A protein and the small-molecule ligand that binds it are described below.
Small molecule (SMILES): CC[C@@H](CS(=O)(=O)C(C)(C)C)N1C(=O)[C@H](CC(=O)O)O[C@H](c2cccc(Cl)c2)[C@H]1c1ccc(Cl)cc1

Binding-site contacts:
Ligand atom CL2 contacts residue LEU38 of chain 1.B at 4.1 Å.
Ligand atom C19 contacts residue TYR51 of chain 1.B at 4.2 Å (hydrophobic).
Ligand atom C21 contacts residue MET46 of chain 1.B at 3.8 Å (hydrophobic).
Ligand atom C6 contacts residue HIS80 of chain 1.B at 3.7 Å.
Ligand atom C9 contacts residue ILE45 of chain 1.B at 4.0 Å (hydrophobic).
Ligand atom CL1 contacts residue ILE45 of chain 1.B at 3.7 Å.
Ligand atom CL2 contacts residue HIS80 of chain 1.B at 3.2 Å.
Ligand atom C14 contacts residue LEU38 of chain 1.B at 3.8 Å (hydrophobic).
Ligand atom CL2 contacts residue ILE83 of chain 1.B at 3.4 Å.
Ligand atom C2 contacts residue VAL77 of chain 1.B at 3.9 Å (hydrophobic).
Ligand atom O2 contacts residue VAL77 of chain 1.B at 3.9 Å.
Ligand atom C8 contacts residue PHE75 of chain 1.B at 4.1 Å (hydrophobic).
Ligand atom C19 contacts residue VAL77 of chain 1.B at 3.7 Å (hydrophobic).
Ligand atom C16 contacts residue HIS80 of chain 1.B at 3.6 Å.
Ligand atom C13 contacts residue HIS80 of chain 1.B at 4.1 Å.
Ligand atom CL1 contacts residue LEU41 of chain 1.B at 3.6 Å.
Ligand atom C21 contacts residue ILE45 of chain 1.B at 3.7 Å (hydrophobic).
Ligand atom O3 contacts residue HIS80 of chain 1.B at 4.2 Å.
Ligand atom O1 contacts residue VAL77 of chain 1.B at 4.0 Å.
Ligand atom C23 contacts residue HIS80 of chain 1.B at 3.6 Å.
Ligand atom C10 contacts residue GLY42 of chain 1.B at 3.9 Å.
Ligand atom CL2 contacts residue TYR84 of chain 1.B at 3.6 Å.
Ligand atom CL1 contacts residue PHE70 of chain 1.B at 4.1 Å.
Ligand atom C11 contacts residue LEU38 of chain 1.B at 3.9 Å (hydrophobic).
Ligand atom C3 contacts residue HIS80 of chain 1.B at 3.9 Å.
Ligand atom CL1 contacts residue ILE83 of chain 1.B at 4.2 Å.
Ligand atom C15 contacts residue HIS80 of chain 1.B at 3.7 Å.
Ligand atom C13 contacts residue LEU38 of chain 1.B at 4.1 Å (hydrophobic).
Ligand atom C4 contacts residue VAL77 of chain 1.B at 3.9 Å (hydrophobic).
Ligand atom C12 contacts residue HIS80 of chain 1.B at 3.9 Å.
Ligand atom C14 contacts residue HIS80 of chain 1.B at 3.9 Å.
Ligand atom O4 contacts residue HIS80 of chain 1.B at 3.1 Å.
Ligand atom C8 contacts residue ILE83 of chain 1.B at 3.9 Å (hydrophobic).
Ligand atom O1 contacts residue HIS80 of chain 1.B at 3.5 Å (h-bond).
Ligand atom C21 contacts residue GLY42 of chain 1.B at 4.1 Å.
Ligand atom C15 contacts residue LEU38 of chain 1.B at 3.9 Å (hydrophobic).
Ligand atom C10 contacts residue LEU38 of chain 1.B at 3.5 Å (hydrophobic).
Ligand atom C2 contacts residue HIS80 of chain 1.B at 3.8 Å.
Ligand atom C14 contacts residue TYR84 of chain 1.B at 3.9 Å (hydrophobic).
Ligand atom C3 contacts residue VAL77 of chain 1.B at 3.6 Å (hydrophobic).

Sequence of chain 1.B:
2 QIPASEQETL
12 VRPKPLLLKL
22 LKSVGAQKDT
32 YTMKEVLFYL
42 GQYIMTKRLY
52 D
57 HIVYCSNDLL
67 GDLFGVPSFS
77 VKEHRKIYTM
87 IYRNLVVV